A small-molecule ligand and the protein it binds are described below.
Small molecule (SMILES): OC[C@H]1O[C@H](O[C@H]2[C@H](O)[C@@H](O)[C@@H](O)O[C@@H]2CO)[C@H](O)[C@@H](O)[C@@H]1O

Binding-site contacts:
Ligand atom O6 contacts residue TYR156 of chain 1.B at 3.1 Å (h-bond).
Ligand atom C1 contacts residue ASP15 of chain 1.B at 3.6 Å.
Ligand atom O2 contacts residue LYS16 of chain 1.B at 3.4 Å (salt-bridge).
Ligand atom O5 contacts residue TYR156 of chain 1.B at 3.2 Å.
Ligand atom C3 contacts residue ARG67 of chain 1.B at 3.8 Å.
Ligand atom O3 contacts residue ASP66 of chain 1.B at 2.6 Å (salt-bridge).
Ligand atom O3 contacts residue ARG67 of chain 1.B at 2.9 Å (salt-bridge).
Ligand atom O3 contacts residue ALA64 of chain 1.B at 2.9 Å.
Ligand atom O2 contacts residue TRP231 of chain 1.B at 3.8 Å.
Ligand atom C2 contacts residue GLU112 of chain 1.B at 3.9 Å.
Ligand atom C2 contacts residue TRP231 of chain 1.B at 3.6 Å (hydrophobic).
Ligand atom C6 contacts residue PRO155 of chain 1.B at 3.9 Å (hydrophobic).
Ligand atom C6 contacts residue GLU154 of chain 1.B at 3.2 Å.
Ligand atom O2 contacts residue TRP63 of chain 1.B at 3.1 Å (h-bond).
Ligand atom C1 contacts residue LYS16 of chain 1.B at 3.6 Å.
Ligand atom O1 contacts residue LYS16 of chain 1.B at 2.6 Å (salt-bridge).
Ligand atom O4 contacts residue TRP63 of chain 1.B at 3.7 Å.
Ligand atom O4 contacts residue ARG67 of chain 1.B at 3.3 Å (salt-bridge).
Ligand atom C6 contacts residue TYR156 of chain 1.B at 3.8 Å (hydrophobic).
Ligand atom O6 contacts residue GLU154 of chain 1.B at 3.0 Å (salt-bridge).
Ligand atom C3 contacts residue ASP66 of chain 1.B at 3.5 Å.
Ligand atom C4 contacts residue TYR156 of chain 1.B at 3.8 Å (hydrophobic).
Ligand atom O1 contacts residue ASP15 of chain 1.B at 3.3 Å (salt-bridge).
Ligand atom C3 contacts residue TRP63 of chain 1.B at 3.2 Å (hydrophobic).
Ligand atom O6 contacts residue PHE157 of chain 1.B at 3.2 Å.
Ligand atom O4 contacts residue TRP341 of chain 1.B at 3.9 Å.
Ligand atom O2 contacts residue GLU112 of chain 1.B at 2.7 Å (salt-bridge).
Ligand atom O2 contacts residue ALA64 of chain 1.B at 3.1 Å.
Ligand atom C1 contacts residue TYR156 of chain 1.B at 3.5 Å (hydrophobic).
Ligand atom O3 contacts residue TRP63 of chain 1.B at 3.2 Å (h-bond).
Ligand atom C1 contacts residue TRP231 of chain 1.B at 3.4 Å (hydrophobic).
Ligand atom C6 contacts residue TRP341 of chain 1.B at 3.9 Å (hydrophobic).
Ligand atom C5 contacts residue GLU154 of chain 1.B at 3.7 Å.
Ligand atom O1 contacts residue ASN13 of chain 1.B at 3.9 Å.
Ligand atom O2 contacts residue ASP66 of chain 1.B at 2.8 Å (salt-bridge).
Ligand atom O5 contacts residue TRP231 of chain 1.B at 3.7 Å.
Ligand atom C4 contacts residue TRP341 of chain 1.B at 3.8 Å (hydrophobic).
Ligand atom O6 contacts residue PRO155 of chain 1.B at 3.3 Å.
Ligand atom C2 contacts residue ASP66 of chain 1.B at 3.4 Å.
Ligand atom C2 contacts residue TRP63 of chain 1.B at 3.7 Å (hydrophobic).

Sequence of chain 1.B:
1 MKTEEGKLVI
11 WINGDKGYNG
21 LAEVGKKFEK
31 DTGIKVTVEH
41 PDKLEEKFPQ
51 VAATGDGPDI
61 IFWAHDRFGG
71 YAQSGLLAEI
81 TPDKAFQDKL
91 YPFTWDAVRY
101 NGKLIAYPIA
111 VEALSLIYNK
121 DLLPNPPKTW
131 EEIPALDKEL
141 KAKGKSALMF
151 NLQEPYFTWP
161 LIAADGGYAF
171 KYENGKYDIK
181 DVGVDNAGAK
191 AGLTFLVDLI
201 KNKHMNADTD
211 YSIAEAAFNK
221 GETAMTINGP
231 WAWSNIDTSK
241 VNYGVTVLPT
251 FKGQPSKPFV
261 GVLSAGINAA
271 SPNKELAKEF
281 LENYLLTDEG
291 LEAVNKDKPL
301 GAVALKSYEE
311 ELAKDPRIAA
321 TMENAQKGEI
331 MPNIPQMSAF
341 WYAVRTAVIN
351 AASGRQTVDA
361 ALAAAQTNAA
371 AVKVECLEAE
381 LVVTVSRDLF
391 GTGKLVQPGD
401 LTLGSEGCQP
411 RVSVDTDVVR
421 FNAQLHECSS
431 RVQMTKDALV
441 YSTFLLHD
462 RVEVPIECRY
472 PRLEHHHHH